Sequence of chain 1.A:
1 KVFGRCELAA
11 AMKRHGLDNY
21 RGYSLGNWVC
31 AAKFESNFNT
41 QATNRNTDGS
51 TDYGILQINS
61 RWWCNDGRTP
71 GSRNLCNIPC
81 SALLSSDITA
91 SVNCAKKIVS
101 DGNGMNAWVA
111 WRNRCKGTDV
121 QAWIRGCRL

A protein and the small-molecule ligand that binds it are described below.
Small molecule (SMILES): O=CCCCC=C(C=O)CCC=C(C=O)CCC=O

Binding-site contacts:
Ligand atom C10 contacts residue LYS13 of chain 1.A at 2.5 Å.
Ligand atom C7 contacts residue ARG128 of chain 1.A at 4.4 Å.
Ligand atom C9 contacts residue LEU129 of chain 1.A at 3.4 Å (hydrophobic).
Ligand atom C7 contacts residue LEU129 of chain 1.A at 3.6 Å (hydrophobic).
Ligand atom C14 contacts residue LYS13 of chain 1.A at 1.2 Å.
Ligand atom C9 contacts residue LYS13 of chain 1.A at 3.5 Å.
Ligand atom C6 contacts residue LEU129 of chain 1.A at 4.3 Å (hydrophobic).
Ligand atom C8 contacts residue LEU129 of chain 1.A at 2.9 Å (hydrophobic).
Ligand atom C8 contacts residue LYS13 of chain 1.A at 3.9 Å.
Ligand atom C14 contacts residue LEU129 of chain 1.A at 3.2 Å (hydrophobic).
Ligand atom C10 contacts residue LEU129 of chain 1.A at 3.9 Å (hydrophobic).
Ligand atom C12 contacts residue LYS13 of chain 1.A at 2.7 Å.
Ligand atom C13 contacts residue LYS13 of chain 1.A at 3.8 Å.
Ligand atom O4 contacts residue ARG128 of chain 1.A at 3.4 Å.
Ligand atom C15 contacts residue ARG128 of chain 1.A at 3.5 Å.
Ligand atom C6 contacts residue ARG128 of chain 1.A at 3.9 Å.
Ligand atom C11 contacts residue LYS13 of chain 1.A at 3.0 Å.
Ligand atom C8 contacts residue ARG128 of chain 1.A at 4.5 Å.